Binding-site contacts:
Ligand atom O05 contacts residue EDO1 of chain 1.B at 2.6 Å (h-bond).
Ligand atom N07 contacts residue ILE116 of chain 1.A at 3.6 Å.
Ligand atom O05 contacts residue ASN110 of chain 1.A at 3.5 Å (h-bond).
Ligand atom O10 contacts residue TYR67 of chain 1.A at 4.0 Å.
Ligand atom C04 contacts residue EDO1 of chain 1.B at 2.3 Å.
Ligand atom O06 contacts residue ILE116 of chain 1.A at 4.3 Å.
Ligand atom O05 contacts residue ILE116 of chain 1.A at 3.6 Å.
Ligand atom N07 contacts residue ASN110 of chain 1.A at 3.1 Å (h-bond).
Ligand atom C03 contacts residue ILE116 of chain 1.A at 3.7 Å (hydrophobic).
Ligand atom C08 contacts residue ILE116 of chain 1.A at 4.3 Å (hydrophobic).
Ligand atom N07 contacts residue PHE109 of chain 1.A at 3.9 Å.
Ligand atom C02 contacts residue VAL64 of chain 1.A at 4.1 Å (hydrophobic).
Ligand atom C03 contacts residue ASN110 of chain 1.A at 4.1 Å.
Ligand atom O06 contacts residue MES1 of chain 1.C at 3.3 Å.
Ligand atom C08 contacts residue PHE109 of chain 1.A at 3.7 Å (hydrophobic).
Ligand atom C01 contacts residue VAL64 of chain 1.A at 3.8 Å (hydrophobic).
Ligand atom C04 contacts residue MES1 of chain 1.C at 3.7 Å.
Ligand atom O10 contacts residue PHE109 of chain 1.A at 3.7 Å.
Ligand atom C01 contacts residue EDO1 of chain 1.B at 1.5 Å.
Ligand atom C04 contacts residue ILE116 of chain 1.A at 3.7 Å (hydrophobic).
Ligand atom N07 contacts residue EDO1 of chain 1.B at 0.6 Å (h-bond).
Ligand atom C04 contacts residue ASN110 of chain 1.A at 4.2 Å.
Ligand atom C08 contacts residue TYR67 of chain 1.A at 4.3 Å (hydrophobic).
Ligand atom O06 contacts residue EDO1 of chain 1.B at 3.4 Å.
Ligand atom O10 contacts residue EDO1 of chain 1.B at 1.3 Å (h-bond).
Ligand atom C09 contacts residue TYR67 of chain 1.A at 3.9 Å (hydrophobic).
Ligand atom C09 contacts residue EDO1 of chain 1.B at 0.7 Å.
Ligand atom C08 contacts residue EDO1 of chain 1.B at 1.0 Å.
Ligand atom O10 contacts residue ILE116 of chain 1.A at 4.2 Å.
Ligand atom C08 contacts residue ASN110 of chain 1.A at 3.8 Å.
Ligand atom C02 contacts residue EDO1 of chain 1.B at 1.3 Å.
Ligand atom O10 contacts residue ASN110 of chain 1.A at 2.9 Å (h-bond).
Ligand atom C03 contacts residue EDO1 of chain 1.B at 1.1 Å.
Ligand atom C09 contacts residue PHE109 of chain 1.A at 4.2 Å (hydrophobic).
Ligand atom O05 contacts residue MES1 of chain 1.C at 3.2 Å.
Ligand atom C01 contacts residue VAL59 of chain 1.A at 4.1 Å (hydrophobic).
Ligand atom C09 contacts residue VAL59 of chain 1.A at 3.9 Å (hydrophobic).

Sequence of chain 1.A:
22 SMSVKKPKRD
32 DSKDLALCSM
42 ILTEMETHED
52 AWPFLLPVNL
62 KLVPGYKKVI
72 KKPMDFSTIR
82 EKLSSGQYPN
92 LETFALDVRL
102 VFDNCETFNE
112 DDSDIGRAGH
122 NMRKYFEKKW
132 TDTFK

The small molecule below binds the protein below.
Small molecule (SMILES): O=C(O)c1cccc(O)n1